This small molecule binds to this protein.
Small molecule (SMILES): CC(=O)N[C@@H]1[C@@H](O)[C@H](O)[C@@H](CO)O[C@H]1O

Sequence of chain 1.A:
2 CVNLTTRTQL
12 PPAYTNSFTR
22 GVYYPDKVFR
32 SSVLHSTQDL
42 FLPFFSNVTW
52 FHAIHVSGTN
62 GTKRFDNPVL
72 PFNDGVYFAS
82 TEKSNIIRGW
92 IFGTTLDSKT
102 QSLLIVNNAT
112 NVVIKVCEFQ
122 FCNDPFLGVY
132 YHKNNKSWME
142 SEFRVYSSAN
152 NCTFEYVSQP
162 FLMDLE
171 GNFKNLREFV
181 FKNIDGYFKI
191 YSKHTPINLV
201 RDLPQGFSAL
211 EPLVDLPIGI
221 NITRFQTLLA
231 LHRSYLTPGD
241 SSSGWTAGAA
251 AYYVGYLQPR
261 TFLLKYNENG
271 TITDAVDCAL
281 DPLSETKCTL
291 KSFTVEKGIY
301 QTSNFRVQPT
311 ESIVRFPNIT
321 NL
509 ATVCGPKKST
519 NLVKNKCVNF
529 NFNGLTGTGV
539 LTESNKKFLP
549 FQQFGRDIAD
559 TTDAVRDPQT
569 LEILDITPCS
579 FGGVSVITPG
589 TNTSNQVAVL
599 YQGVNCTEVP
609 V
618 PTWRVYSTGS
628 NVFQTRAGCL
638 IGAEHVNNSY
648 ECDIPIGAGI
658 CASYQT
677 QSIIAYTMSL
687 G

Binding-site contacts:
Ligand atom C4 contacts residue ASN603 of chain 1.A at 4.3 Å.
Ligand atom O5 contacts residue ASN603 of chain 1.A at 2.4 Å (h-bond).
Ligand atom C7 contacts residue GLN631 of chain 1.A at 4.2 Å.
Ligand atom C7 contacts residue ASN603 of chain 1.A at 4.2 Å.
Ligand atom N2 contacts residue GLN631 of chain 1.A at 3.9 Å.
Ligand atom C3 contacts residue ASN603 of chain 1.A at 3.8 Å.
Ligand atom C2 contacts residue ASN603 of chain 1.A at 2.5 Å.
Ligand atom C8 contacts residue GLN631 of chain 1.A at 3.6 Å.
Ligand atom C5 contacts residue ASN603 of chain 1.A at 3.7 Å.
Ligand atom C1 contacts residue ASN603 of chain 1.A at 1.4 Å.
Ligand atom N2 contacts residue ASN603 of chain 1.A at 3.0 Å (h-bond).